The protein below binds the small molecule below.
Small molecule (SMILES): CC(=O)N[C@@H]1[C@@H](O)[C@H](O)[C@@H](CO)O[C@H]1O

Sequence of chain 1.B:
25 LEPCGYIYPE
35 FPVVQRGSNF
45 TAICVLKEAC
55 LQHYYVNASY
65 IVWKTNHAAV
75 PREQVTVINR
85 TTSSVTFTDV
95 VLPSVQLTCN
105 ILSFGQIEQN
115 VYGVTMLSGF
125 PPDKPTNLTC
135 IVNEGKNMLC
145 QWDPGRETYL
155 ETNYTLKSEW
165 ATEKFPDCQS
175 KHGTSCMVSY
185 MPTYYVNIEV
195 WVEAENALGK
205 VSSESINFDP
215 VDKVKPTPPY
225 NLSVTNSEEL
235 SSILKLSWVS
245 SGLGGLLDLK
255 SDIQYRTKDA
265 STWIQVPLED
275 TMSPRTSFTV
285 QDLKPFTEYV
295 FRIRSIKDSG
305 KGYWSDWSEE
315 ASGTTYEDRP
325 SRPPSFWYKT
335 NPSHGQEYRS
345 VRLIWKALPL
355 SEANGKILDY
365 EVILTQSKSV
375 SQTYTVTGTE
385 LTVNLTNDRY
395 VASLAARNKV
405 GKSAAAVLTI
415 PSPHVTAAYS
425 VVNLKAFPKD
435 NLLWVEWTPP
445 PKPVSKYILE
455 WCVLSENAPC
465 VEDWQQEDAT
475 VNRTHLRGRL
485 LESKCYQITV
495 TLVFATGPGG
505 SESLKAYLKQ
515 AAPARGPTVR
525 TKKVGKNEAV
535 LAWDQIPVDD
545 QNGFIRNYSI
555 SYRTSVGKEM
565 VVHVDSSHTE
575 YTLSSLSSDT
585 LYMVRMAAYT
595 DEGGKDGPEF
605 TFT

Binding-site contacts:
Ligand atom C3 contacts residue ASN225 of chain 1.B at 3.8 Å.
Ligand atom C2 contacts residue ASN225 of chain 1.B at 2.4 Å.
Ligand atom C7 contacts residue ASN225 of chain 1.B at 3.3 Å.
Ligand atom C8 contacts residue VAL243 of chain 1.B at 3.8 Å (hydrophobic).
Ligand atom N2 contacts residue ASN225 of chain 1.B at 2.9 Å (h-bond).
Ligand atom C7 contacts residue VAL243 of chain 1.B at 4.2 Å (hydrophobic).
Ligand atom O5 contacts residue ASN225 of chain 1.B at 2.3 Å (h-bond).
Ligand atom C8 contacts residue TYR224 of chain 1.B at 3.9 Å (hydrophobic).
Ligand atom C5 contacts residue ASN225 of chain 1.B at 3.6 Å.
Ligand atom O7 contacts residue ASN225 of chain 1.B at 3.4 Å (h-bond).
Ligand atom C8 contacts residue ASN225 of chain 1.B at 4.5 Å.
Ligand atom O7 contacts residue VAL243 of chain 1.B at 3.9 Å.
Ligand atom C4 contacts residue ASN225 of chain 1.B at 4.2 Å.
Ligand atom C1 contacts residue ASN225 of chain 1.B at 1.4 Å.